Sequence of chain 1.B:
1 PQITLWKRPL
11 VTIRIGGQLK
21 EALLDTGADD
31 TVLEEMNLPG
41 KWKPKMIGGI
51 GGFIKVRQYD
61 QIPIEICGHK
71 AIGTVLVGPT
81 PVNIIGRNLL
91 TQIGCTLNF

Sequence of chain 1.A:
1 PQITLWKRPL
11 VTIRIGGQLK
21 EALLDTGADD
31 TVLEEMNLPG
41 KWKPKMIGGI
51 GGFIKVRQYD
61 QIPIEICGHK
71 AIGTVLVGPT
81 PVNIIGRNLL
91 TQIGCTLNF

The small molecule below binds the protein below.
Small molecule (SMILES): CC[C@H](C)CN(C[C@@H](O)[C@H](Cc1ccccc1)NC(=O)O[C@H]1CO[C@H]2OCC[C@H]21)S(=O)(=O)c1ccc(CO)cc1

Binding-site contacts:
Ligand atom O23 contacts residue ALA28 of chain 1.A at 3.5 Å.
Ligand atom O10 contacts residue ILE50 of chain 1.A at 3.7 Å.
Ligand atom O26 contacts residue ALA28 of chain 1.A at 3.7 Å.
Ligand atom C16 contacts residue ASP25 of chain 1.B at 3.2 Å.
Ligand atom O26 contacts residue ASP29 of chain 1.A at 3.2 Å (salt-bridge).
Ligand atom C32 contacts residue ASP25 of chain 1.B at 3.4 Å.
Ligand atom O28 contacts residue ASP29 of chain 1.A at 3.0 Å (salt-bridge).
Ligand atom C34 contacts residue GLY49 of chain 1.A at 3.6 Å.
Ligand atom C3 contacts residue VAL32 of chain 1.B at 3.5 Å (hydrophobic).
Ligand atom C34 contacts residue PRO81 of chain 1.B at 3.8 Å (hydrophobic).
Ligand atom O26 contacts residue ASP30 of chain 1.A at 3.1 Å (salt-bridge).
Ligand atom O18 contacts residue ASP25 of chain 1.B at 2.5 Å (salt-bridge).
Ligand atom C17 contacts residue ASP25 of chain 1.A at 3.5 Å.
Ligand atom C4 contacts residue ALA28 of chain 1.B at 3.6 Å (hydrophobic).
Ligand atom C30 contacts residue GLY48 of chain 1.A at 3.2 Å.
Ligand atom C29 contacts residue GLY27 of chain 1.A at 3.7 Å.
Ligand atom C27 contacts residue ASP29 of chain 1.A at 3.6 Å.
Ligand atom C34 contacts residue ILE50 of chain 1.A at 3.6 Å (hydrophobic).
Ligand atom C32 contacts residue GLY27 of chain 1.A at 3.6 Å.
Ligand atom O18 contacts residue GLY27 of chain 1.A at 3.4 Å.
Ligand atom C36 contacts residue VAL82 of chain 1.B at 3.5 Å (hydrophobic).
Ligand atom C25 contacts residue ASP30 of chain 1.A at 3.7 Å.
Ligand atom C37 contacts residue GLY27 of chain 1.A at 3.4 Å.
Ligand atom O9 contacts residue ILE50 of chain 1.A at 3.3 Å.
Ligand atom C3 contacts residue ALA28 of chain 1.B at 3.7 Å (hydrophobic).
Ligand atom C25 contacts residue ALA28 of chain 1.A at 3.8 Å (hydrophobic).
Ligand atom O1 contacts residue ASP29 of chain 1.B at 3.6 Å.
Ligand atom C6 contacts residue GLY48 of chain 1.B at 3.3 Å.
Ligand atom C15 contacts residue VAL82 of chain 1.A at 3.8 Å (hydrophobic).
Ligand atom C3 contacts residue ASP30 of chain 1.B at 3.6 Å.
Ligand atom O9 contacts residue GLY49 of chain 1.B at 3.2 Å.
Ligand atom O1 contacts residue ASP30 of chain 1.B at 3.2 Å (salt-bridge).
Ligand atom C31 contacts residue GLY48 of chain 1.A at 3.3 Å.
Ligand atom O18 contacts residue ASP25 of chain 1.A at 2.6 Å (salt-bridge).
Ligand atom N20 contacts residue GLY27 of chain 1.A at 3.1 Å (h-bond).
Ligand atom C17 contacts residue ASP25 of chain 1.B at 3.3 Å.
Ligand atom C12 contacts residue GLY27 of chain 1.B at 3.7 Å.
Ligand atom C35 contacts residue VAL82 of chain 1.B at 3.6 Å (hydrophobic).
Ligand atom C37 contacts residue VAL82 of chain 1.B at 3.7 Å (hydrophobic).
Ligand atom O10 contacts residue ILE84 of chain 1.B at 3.5 Å.